This small molecule binds to this protein.
Small molecule (SMILES): CC(=O)N[C@H]1[C@H](O[C@H]2[C@H](O)[C@@H](NC(C)=O)CO[C@@H]2CO)O[C@H](CO)[C@@H](O[C@@H]2O[C@H](CO[C@H]3O[C@H](CO)[C@@H](O)[C@H](O[C@H]4O[C@H](CO)[C@@H](O)[C@H](O)[C@@H]4O[C@H]4O[C@H](CO)[C@@H](O)[C@H](O)[C@@H]4O)[C@@H]3O)[C@@H](O)[C@H](O[C@H]3O[C@H](CO)[C@@H](O)[C@H](O)[C@@H]3O)[C@@H]2O)[C@@H]1O

Binding-site contacts:
Ligand atom O6 contacts residue ARG199 of chain 1.D at 3.1 Å (salt-bridge).
Ligand atom N2 contacts residue ASP113 of chain 1.I at 3.2 Å (salt-bridge).
Ligand atom O3 contacts residue ARG195 of chain 1.D at 3.3 Å (salt-bridge).
Ligand atom C8 contacts residue ARG195 of chain 1.D at 3.7 Å.
Ligand atom O6 contacts residue ASP113 of chain 1.I at 3.1 Å (salt-bridge).
Ligand atom O4 contacts residue TYR112 of chain 1.I at 3.4 Å (h-bond).
Ligand atom O6 contacts residue ARG195 of chain 1.D at 3.8 Å.
Ligand atom O3 contacts residue VAL197 of chain 1.D at 3.8 Å.
Ligand atom C3 contacts residue ASN152 of chain 1.D at 3.9 Å.
Ligand atom C1 contacts residue ASN152 of chain 1.D at 1.4 Å.
Ligand atom C6 contacts residue ASP113 of chain 1.I at 3.8 Å.
Ligand atom O6 contacts residue TYR31 of chain 1.I at 2.8 Å (h-bond).
Ligand atom O5 contacts residue ASN152 of chain 1.D at 2.3 Å (h-bond).
Ligand atom C8 contacts residue ARG199 of chain 1.D at 3.9 Å.
Ligand atom O5 contacts residue SER198 of chain 1.D at 3.9 Å.
Ligand atom C7 contacts residue ARG195 of chain 1.D at 3.3 Å.
Ligand atom C7 contacts residue ARG199 of chain 1.D at 3.8 Å.
Ligand atom O3 contacts residue ARG199 of chain 1.D at 3.5 Å.
Ligand atom O7 contacts residue ASN152 of chain 1.D at 3.0 Å (h-bond).
Ligand atom C8 contacts residue ASP113 of chain 1.I at 3.5 Å.
Ligand atom O5 contacts residue VAL197 of chain 1.D at 3.9 Å.
Ligand atom O7 contacts residue ARG195 of chain 1.D at 3.6 Å (salt-bridge).
Ligand atom N2 contacts residue ARG195 of chain 1.D at 3.5 Å (salt-bridge).
Ligand atom O6 contacts residue ASN30 of chain 1.I at 3.9 Å.
Ligand atom C6 contacts residue SER198 of chain 1.D at 3.4 Å.
Ligand atom O4 contacts residue THR110 of chain 1.I at 3.6 Å.
Ligand atom C7 contacts residue ASN152 of chain 1.D at 3.3 Å.
Ligand atom C2 contacts residue ASN152 of chain 1.D at 2.6 Å.
Ligand atom C3 contacts residue SER214 of chain 1.D at 3.8 Å.
Ligand atom C6 contacts residue ARG199 of chain 1.D at 4.0 Å.
Ligand atom C8 contacts residue SER103 of chain 1.I at 4.0 Å.
Ligand atom O7 contacts residue SER212 of chain 1.D at 3.9 Å.
Ligand atom C1 contacts residue ARG199 of chain 1.D at 4.0 Å.
Ligand atom O7 contacts residue ARG199 of chain 1.D at 3.7 Å.
Ligand atom C7 contacts residue ASP113 of chain 1.I at 3.8 Å.
Ligand atom C2 contacts residue ARG195 of chain 1.D at 3.8 Å.
Ligand atom C5 contacts residue ASN152 of chain 1.D at 3.6 Å.
Ligand atom N2 contacts residue ASN152 of chain 1.D at 3.1 Å (h-bond).
Ligand atom N2 contacts residue SER214 of chain 1.D at 3.6 Å.
Ligand atom C1 contacts residue TYR31 of chain 1.I at 3.9 Å (hydrophobic).

Sequence of chain 1.D:
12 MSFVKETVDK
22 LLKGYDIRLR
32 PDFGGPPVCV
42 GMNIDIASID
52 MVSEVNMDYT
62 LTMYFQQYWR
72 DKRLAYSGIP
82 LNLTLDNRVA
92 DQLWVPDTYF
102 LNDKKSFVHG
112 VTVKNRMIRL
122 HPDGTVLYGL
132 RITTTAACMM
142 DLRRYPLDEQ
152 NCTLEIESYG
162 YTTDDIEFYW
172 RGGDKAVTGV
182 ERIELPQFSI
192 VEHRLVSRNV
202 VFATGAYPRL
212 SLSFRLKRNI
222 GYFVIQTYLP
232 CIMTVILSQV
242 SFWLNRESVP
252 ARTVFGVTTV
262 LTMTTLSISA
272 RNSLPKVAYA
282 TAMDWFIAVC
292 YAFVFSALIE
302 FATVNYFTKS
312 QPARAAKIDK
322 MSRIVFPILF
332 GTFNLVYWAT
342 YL

Sequence of chain 1.I:
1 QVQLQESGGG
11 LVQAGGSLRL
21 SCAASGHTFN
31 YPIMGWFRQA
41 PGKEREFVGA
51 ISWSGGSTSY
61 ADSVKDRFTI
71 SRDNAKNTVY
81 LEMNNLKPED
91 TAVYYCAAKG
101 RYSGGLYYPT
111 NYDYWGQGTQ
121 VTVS